This small molecule binds to this protein.
Small molecule (SMILES): CC(=O)N[C@@H]1[C@@H](O)[C@H](O)[C@@H](CO)O[C@H]1O

Sequence of chain 3.A:
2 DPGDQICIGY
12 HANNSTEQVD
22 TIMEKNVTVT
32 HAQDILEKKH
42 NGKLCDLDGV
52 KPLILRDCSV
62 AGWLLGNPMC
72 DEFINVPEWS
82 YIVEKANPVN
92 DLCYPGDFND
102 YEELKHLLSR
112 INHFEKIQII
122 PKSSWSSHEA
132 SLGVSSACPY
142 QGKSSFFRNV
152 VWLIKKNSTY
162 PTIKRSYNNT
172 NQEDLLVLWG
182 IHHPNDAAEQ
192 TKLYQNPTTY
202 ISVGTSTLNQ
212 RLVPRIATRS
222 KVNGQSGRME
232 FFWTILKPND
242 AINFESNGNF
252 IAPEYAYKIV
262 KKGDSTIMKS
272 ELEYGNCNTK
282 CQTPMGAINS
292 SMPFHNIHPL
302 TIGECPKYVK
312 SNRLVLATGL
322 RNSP

Binding-site contacts:
Ligand atom C8 contacts residue ASN290 of chain 3.A at 4.4 Å.
Ligand atom C5 contacts residue ASN290 of chain 3.A at 3.6 Å.
Ligand atom C3 contacts residue ASN290 of chain 3.A at 3.9 Å.
Ligand atom C4 contacts residue ASN290 of chain 3.A at 4.2 Å.
Ligand atom O5 contacts residue ASN290 of chain 3.A at 2.3 Å (h-bond).
Ligand atom C1 contacts residue ASN290 of chain 3.A at 1.4 Å.
Ligand atom O7 contacts residue ASN290 of chain 3.A at 4.1 Å.
Ligand atom C2 contacts residue ASN290 of chain 3.A at 2.5 Å.
Ligand atom C7 contacts residue ASN290 of chain 3.A at 3.8 Å.
Ligand atom N2 contacts residue ASN290 of chain 3.A at 3.0 Å (h-bond).